Sequence of chain 1.A:
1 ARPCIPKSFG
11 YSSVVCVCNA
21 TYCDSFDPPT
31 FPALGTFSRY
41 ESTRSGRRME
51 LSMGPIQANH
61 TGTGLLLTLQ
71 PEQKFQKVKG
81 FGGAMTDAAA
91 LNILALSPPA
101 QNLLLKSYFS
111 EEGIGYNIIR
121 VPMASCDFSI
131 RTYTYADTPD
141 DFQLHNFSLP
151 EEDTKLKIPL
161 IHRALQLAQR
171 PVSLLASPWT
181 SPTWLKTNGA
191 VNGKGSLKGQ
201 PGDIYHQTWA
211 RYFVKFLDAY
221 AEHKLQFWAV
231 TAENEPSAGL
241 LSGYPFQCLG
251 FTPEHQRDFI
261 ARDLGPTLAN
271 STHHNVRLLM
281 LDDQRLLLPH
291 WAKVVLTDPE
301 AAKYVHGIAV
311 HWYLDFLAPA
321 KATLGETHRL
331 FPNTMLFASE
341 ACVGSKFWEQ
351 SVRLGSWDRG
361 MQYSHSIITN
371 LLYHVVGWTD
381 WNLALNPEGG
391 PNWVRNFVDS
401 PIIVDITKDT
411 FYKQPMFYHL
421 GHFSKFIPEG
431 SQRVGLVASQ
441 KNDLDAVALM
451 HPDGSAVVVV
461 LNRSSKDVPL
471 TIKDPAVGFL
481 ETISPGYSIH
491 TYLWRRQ

Binding-site contacts:
Ligand atom C7 contacts residue THR138 of chain 1.A at 4.2 Å.
Ligand atom N2 contacts residue ASN146 of chain 1.A at 3.0 Å (h-bond).
Ligand atom O7 contacts residue THR138 of chain 1.A at 4.5 Å.
Ligand atom C8 contacts residue THR138 of chain 1.A at 3.8 Å.
Ligand atom C6 contacts residue HIS145 of chain 1.A at 4.4 Å.
Ligand atom O5 contacts residue HIS145 of chain 1.A at 4.0 Å.
Ligand atom C3 contacts residue ASN146 of chain 1.A at 3.8 Å.
Ligand atom C5 contacts residue ASN146 of chain 1.A at 3.6 Å.
Ligand atom O5 contacts residue ASN146 of chain 1.A at 2.3 Å (h-bond).
Ligand atom O7 contacts residue ASN146 of chain 1.A at 3.6 Å (h-bond).
Ligand atom O6 contacts residue HIS145 of chain 1.A at 4.4 Å.
Ligand atom C7 contacts residue ASN146 of chain 1.A at 3.5 Å.
Ligand atom C2 contacts residue ASN146 of chain 1.A at 2.5 Å.
Ligand atom C1 contacts residue ASN146 of chain 1.A at 1.4 Å.
Ligand atom C4 contacts residue ASN146 of chain 1.A at 4.1 Å.

This protein binds this small molecule.
Small molecule (SMILES): CC(=O)N[C@@H]1[C@@H](O)[C@H](O)[C@@H](CO)O[C@H]1O